Binding-site contacts:
Ligand atom O3 contacts residue ARG75 of chain 2.A at 3.0 Å (salt-bridge).
Ligand atom C6 contacts residue TRP349 of chain 2.A at 4.0 Å (hydrophobic).
Ligand atom O3 contacts residue TRP71 of chain 2.A at 3.4 Å (h-bond).
Ligand atom O6 contacts residue TYR164 of chain 2.A at 3.4 Å (h-bond).
Ligand atom O2 contacts residue TRP71 of chain 2.A at 3.5 Å (h-bond).
Ligand atom C6 contacts residue PRO163 of chain 2.A at 4.1 Å (hydrophobic).
Ligand atom C1 contacts residue TYR164 of chain 2.A at 3.9 Å (hydrophobic).
Ligand atom C6 contacts residue TYR164 of chain 2.A at 3.9 Å (hydrophobic).
Ligand atom C2 contacts residue TRP239 of chain 2.A at 4.0 Å (hydrophobic).
Ligand atom O5 contacts residue TRP349 of chain 2.A at 4.1 Å.
Ligand atom O2 contacts residue TRP239 of chain 2.A at 4.2 Å.
Ligand atom O3 contacts residue ASP74 of chain 2.A at 2.3 Å (salt-bridge).
Ligand atom C1 contacts residue LYS24 of chain 2.A at 4.1 Å.
Ligand atom O6 contacts residue PRO163 of chain 2.A at 3.5 Å.
Ligand atom O3 contacts residue ALA72 of chain 2.A at 3.5 Å.
Ligand atom O1 contacts residue LYS24 of chain 2.A at 3.8 Å.
Ligand atom O6 contacts residue PHE165 of chain 2.A at 3.9 Å.
Ligand atom C3 contacts residue TRP71 of chain 2.A at 3.6 Å (hydrophobic).
Ligand atom O5 contacts residue TYR164 of chain 2.A at 3.5 Å.
Ligand atom O2 contacts residue ASP74 of chain 2.A at 2.4 Å (salt-bridge).
Ligand atom O2 contacts residue GLU120 of chain 2.A at 2.2 Å (salt-bridge).
Ligand atom C4 contacts residue ARG75 of chain 2.A at 4.0 Å.
Ligand atom O3 contacts residue GLU120 of chain 2.A at 4.1 Å.
Ligand atom C2 contacts residue GLU120 of chain 2.A at 3.4 Å.
Ligand atom O5 contacts residue TRP239 of chain 2.A at 4.2 Å.
Ligand atom C1 contacts residue TRP239 of chain 2.A at 3.8 Å (hydrophobic).
Ligand atom O2 contacts residue MET339 of chain 2.A at 3.8 Å.
Ligand atom C4 contacts residue TRP349 of chain 2.A at 4.0 Å (hydrophobic).
Ligand atom C2 contacts residue TRP71 of chain 2.A at 4.2 Å (hydrophobic).
Ligand atom O4 contacts residue ARG75 of chain 2.A at 3.1 Å (salt-bridge).
Ligand atom C3 contacts residue ASP74 of chain 2.A at 3.4 Å.
Ligand atom C2 contacts residue TRP349 of chain 2.A at 4.2 Å (hydrophobic).
Ligand atom O2 contacts residue ALA72 of chain 2.A at 3.3 Å.
Ligand atom C4 contacts residue TYR164 of chain 2.A at 4.0 Å (hydrophobic).
Ligand atom O2 contacts residue LYS24 of chain 2.A at 3.4 Å (salt-bridge).
Ligand atom C6 contacts residue GLU162 of chain 2.A at 3.3 Å.
Ligand atom C2 contacts residue ASP74 of chain 2.A at 3.1 Å.
Ligand atom O6 contacts residue GLU162 of chain 2.A at 2.9 Å (salt-bridge).
Ligand atom C3 contacts residue ARG75 of chain 2.A at 4.1 Å.
Ligand atom O3 contacts residue TRP349 of chain 2.A at 4.0 Å.

Sequence of chain 2.A:
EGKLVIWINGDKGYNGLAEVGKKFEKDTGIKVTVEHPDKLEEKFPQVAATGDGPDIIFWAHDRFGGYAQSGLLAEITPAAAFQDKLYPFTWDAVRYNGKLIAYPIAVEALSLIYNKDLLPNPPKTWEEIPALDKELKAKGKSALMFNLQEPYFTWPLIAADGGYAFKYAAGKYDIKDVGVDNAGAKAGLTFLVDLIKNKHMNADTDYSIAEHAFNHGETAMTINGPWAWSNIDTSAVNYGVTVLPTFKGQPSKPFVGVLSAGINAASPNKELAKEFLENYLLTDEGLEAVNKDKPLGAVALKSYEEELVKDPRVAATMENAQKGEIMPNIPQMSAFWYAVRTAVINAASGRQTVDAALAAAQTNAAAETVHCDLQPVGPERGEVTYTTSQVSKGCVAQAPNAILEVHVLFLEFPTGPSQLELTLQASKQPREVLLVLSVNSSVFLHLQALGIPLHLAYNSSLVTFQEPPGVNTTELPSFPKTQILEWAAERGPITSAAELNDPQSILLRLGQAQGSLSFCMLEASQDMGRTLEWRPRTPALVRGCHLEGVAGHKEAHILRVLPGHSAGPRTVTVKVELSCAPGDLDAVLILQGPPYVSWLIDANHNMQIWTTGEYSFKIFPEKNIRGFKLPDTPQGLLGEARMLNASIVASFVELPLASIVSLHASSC

A protein and the small-molecule ligand that binds it are described below.
Small molecule (SMILES): OC[C@H]1O[C@H](O[C@H]2[C@H](O)[C@@H](O)[C@@H](O)O[C@@H]2CO)[C@H](O)[C@@H](O)[C@@H]1O